The protein below binds the small molecule below.
Small molecule (SMILES): CC(=O)N[C@@H]1[C@@H](O)[C@H](O)[C@@H](CO)O[C@H]1O

Sequence of chain 1.B:
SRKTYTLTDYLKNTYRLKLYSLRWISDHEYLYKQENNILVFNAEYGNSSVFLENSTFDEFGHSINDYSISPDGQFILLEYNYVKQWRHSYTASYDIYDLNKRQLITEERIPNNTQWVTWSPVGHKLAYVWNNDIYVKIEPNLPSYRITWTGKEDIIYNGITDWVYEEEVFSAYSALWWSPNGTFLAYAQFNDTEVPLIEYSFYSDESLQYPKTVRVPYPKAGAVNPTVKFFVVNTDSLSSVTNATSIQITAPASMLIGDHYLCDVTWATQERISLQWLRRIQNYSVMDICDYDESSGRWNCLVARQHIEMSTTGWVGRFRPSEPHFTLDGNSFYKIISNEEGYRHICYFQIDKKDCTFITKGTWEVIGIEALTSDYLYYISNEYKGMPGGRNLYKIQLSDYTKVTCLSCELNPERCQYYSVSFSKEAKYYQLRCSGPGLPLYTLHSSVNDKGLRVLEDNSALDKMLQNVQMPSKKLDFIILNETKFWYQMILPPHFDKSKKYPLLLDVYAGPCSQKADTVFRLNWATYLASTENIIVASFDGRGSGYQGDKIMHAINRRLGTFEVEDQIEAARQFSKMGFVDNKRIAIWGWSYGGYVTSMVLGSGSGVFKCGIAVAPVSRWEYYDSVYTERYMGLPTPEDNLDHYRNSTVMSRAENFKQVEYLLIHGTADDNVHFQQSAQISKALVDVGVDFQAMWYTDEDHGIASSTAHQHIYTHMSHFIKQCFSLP

Binding-site contacts:
Ligand atom O6 contacts residue GLU194 of chain 1.B at 3.6 Å.
Ligand atom O5 contacts residue ASN191 of chain 1.B at 2.2 Å (h-bond).
Ligand atom C7 contacts residue ILE156 of chain 1.B at 3.6 Å (hydrophobic).
Ligand atom N2 contacts residue ASN191 of chain 1.B at 2.9 Å (h-bond).
Ligand atom C2 contacts residue ASN191 of chain 1.B at 2.4 Å.
Ligand atom C2 contacts residue ILE156 of chain 1.B at 4.2 Å (hydrophobic).
Ligand atom C8 contacts residue ILE156 of chain 1.B at 3.7 Å (hydrophobic).
Ligand atom O5 contacts residue THR193 of chain 1.B at 4.0 Å.
Ligand atom C8 contacts residue GLN189 of chain 1.B at 4.5 Å.
Ligand atom C7 contacts residue ASN191 of chain 1.B at 3.3 Å.
Ligand atom N2 contacts residue ILE156 of chain 1.B at 3.4 Å.
Ligand atom O7 contacts residue ILE156 of chain 1.B at 4.4 Å.
Ligand atom C4 contacts residue ASN191 of chain 1.B at 4.2 Å.
Ligand atom O6 contacts residue THR193 of chain 1.B at 4.1 Å.
Ligand atom C1 contacts residue ASN191 of chain 1.B at 1.4 Å.
Ligand atom C1 contacts residue ILE156 of chain 1.B at 3.9 Å (hydrophobic).
Ligand atom O7 contacts residue ASN191 of chain 1.B at 3.3 Å (h-bond).
Ligand atom C1 contacts residue THR193 of chain 1.B at 3.6 Å.
Ligand atom C5 contacts residue THR193 of chain 1.B at 4.0 Å.
Ligand atom C8 contacts residue THR150 of chain 1.B at 4.3 Å.
Ligand atom C3 contacts residue ASN191 of chain 1.B at 3.7 Å.
Ligand atom C5 contacts residue ASN191 of chain 1.B at 3.5 Å.
Ligand atom O7 contacts residue GLN189 of chain 1.B at 4.1 Å.